Sequence of chain 1.A:
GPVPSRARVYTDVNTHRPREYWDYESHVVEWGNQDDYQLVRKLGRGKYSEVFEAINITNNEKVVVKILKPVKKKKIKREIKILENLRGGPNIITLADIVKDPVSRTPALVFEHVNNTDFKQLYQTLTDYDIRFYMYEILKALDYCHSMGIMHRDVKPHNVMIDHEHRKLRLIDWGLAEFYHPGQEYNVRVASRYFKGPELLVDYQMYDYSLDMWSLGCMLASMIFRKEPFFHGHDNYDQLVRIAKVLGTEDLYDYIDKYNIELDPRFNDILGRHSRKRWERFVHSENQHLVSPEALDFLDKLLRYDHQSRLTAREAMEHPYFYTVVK

A small-molecule ligand and the protein it binds are described below.
Small molecule (SMILES): O=C(O)c1ccc2c(c1)nc(Nc1cccc(Cl)c1)c1ccncc12

Binding-site contacts:
Ligand atom C23 contacts residue PHE113 of chain 1.A at 3.8 Å (hydrophobic).
Ligand atom N12 contacts residue HIS115 of chain 1.A at 3.8 Å.
Ligand atom CL22 contacts residue VAL53 of chain 1.A at 3.6 Å.
Ligand atom O25 contacts residue ILE174 of chain 1.A at 3.9 Å.
Ligand atom C13 contacts residue VAL66 of chain 1.A at 3.5 Å (hydrophobic).
Ligand atom C7 contacts residue VAL66 of chain 1.A at 3.9 Å (hydrophobic).
Ligand atom C4 contacts residue ILE174 of chain 1.A at 3.9 Å (hydrophobic).
Ligand atom N15 contacts residue MET163 of chain 1.A at 3.7 Å.
Ligand atom C19 contacts residue LEU45 of chain 1.A at 3.5 Å (hydrophobic).
Ligand atom C6 contacts residue ILE174 of chain 1.A at 3.6 Å (hydrophobic).
Ligand atom N12 contacts residue VAL66 of chain 1.A at 3.5 Å.
Ligand atom C1 contacts residue ILE174 of chain 1.A at 3.7 Å (hydrophobic).
Ligand atom C4 contacts residue PHE113 of chain 1.A at 3.6 Å (hydrophobic).
Ligand atom C23 contacts residue LYS68 of chain 1.A at 3.6 Å.
Ligand atom O25 contacts residue ASP175 of chain 1.A at 2.9 Å (salt-bridge).
Ligand atom C13 contacts residue VAL116 of chain 1.A at 3.8 Å (hydrophobic).
Ligand atom C11 contacts residue VAL116 of chain 1.A at 3.1 Å (hydrophobic).
Ligand atom C16 contacts residue LEU45 of chain 1.A at 3.9 Å (hydrophobic).
Ligand atom C3 contacts residue ILE174 of chain 1.A at 3.8 Å (hydrophobic).
Ligand atom N9 contacts residue VAL53 of chain 1.A at 3.9 Å.
Ligand atom C8 contacts residue VAL66 of chain 1.A at 3.7 Å (hydrophobic).
Ligand atom C23 contacts residue ASP175 of chain 1.A at 3.4 Å.
Ligand atom C20 contacts residue HIS160 of chain 1.A at 3.7 Å.
Ligand atom CL22 contacts residue ARG47 of chain 1.A at 3.9 Å.
Ligand atom C11 contacts residue HIS115 of chain 1.A at 3.8 Å.
Ligand atom N15 contacts residue LEU45 of chain 1.A at 3.6 Å.
Ligand atom C17 contacts residue LEU45 of chain 1.A at 3.9 Å (hydrophobic).
Ligand atom O25 contacts residue PHE113 of chain 1.A at 3.4 Å.
Ligand atom C10 contacts residue MET163 of chain 1.A at 3.7 Å (hydrophobic).
Ligand atom C13 contacts residue GLU114 of chain 1.A at 3.6 Å.
Ligand atom O24 contacts residue ASP175 of chain 1.A at 3.7 Å.
Ligand atom C19 contacts residue HIS160 of chain 1.A at 3.7 Å.
Ligand atom C21 contacts residue HIS160 of chain 1.A at 3.9 Å.
Ligand atom C20 contacts residue LEU45 of chain 1.A at 3.6 Å (hydrophobic).
Ligand atom C11 contacts residue VAL66 of chain 1.A at 3.8 Å (hydrophobic).
Ligand atom C17 contacts residue VAL53 of chain 1.A at 3.9 Å (hydrophobic).
Ligand atom CL22 contacts residue GLY46 of chain 1.A at 3.6 Å.
Ligand atom N12 contacts residue VAL116 of chain 1.A at 2.9 Å (h-bond).
Ligand atom O24 contacts residue LYS68 of chain 1.A at 2.9 Å (salt-bridge).
Ligand atom C2 contacts residue VAL66 of chain 1.A at 3.9 Å (hydrophobic).